The small molecule below binds the protein below.
Small molecule (SMILES): CC(=O)N[C@@H]1[C@@H](O)[C@H](O)[C@@H](CO)O[C@H]1O

Sequence of chain 1.A:
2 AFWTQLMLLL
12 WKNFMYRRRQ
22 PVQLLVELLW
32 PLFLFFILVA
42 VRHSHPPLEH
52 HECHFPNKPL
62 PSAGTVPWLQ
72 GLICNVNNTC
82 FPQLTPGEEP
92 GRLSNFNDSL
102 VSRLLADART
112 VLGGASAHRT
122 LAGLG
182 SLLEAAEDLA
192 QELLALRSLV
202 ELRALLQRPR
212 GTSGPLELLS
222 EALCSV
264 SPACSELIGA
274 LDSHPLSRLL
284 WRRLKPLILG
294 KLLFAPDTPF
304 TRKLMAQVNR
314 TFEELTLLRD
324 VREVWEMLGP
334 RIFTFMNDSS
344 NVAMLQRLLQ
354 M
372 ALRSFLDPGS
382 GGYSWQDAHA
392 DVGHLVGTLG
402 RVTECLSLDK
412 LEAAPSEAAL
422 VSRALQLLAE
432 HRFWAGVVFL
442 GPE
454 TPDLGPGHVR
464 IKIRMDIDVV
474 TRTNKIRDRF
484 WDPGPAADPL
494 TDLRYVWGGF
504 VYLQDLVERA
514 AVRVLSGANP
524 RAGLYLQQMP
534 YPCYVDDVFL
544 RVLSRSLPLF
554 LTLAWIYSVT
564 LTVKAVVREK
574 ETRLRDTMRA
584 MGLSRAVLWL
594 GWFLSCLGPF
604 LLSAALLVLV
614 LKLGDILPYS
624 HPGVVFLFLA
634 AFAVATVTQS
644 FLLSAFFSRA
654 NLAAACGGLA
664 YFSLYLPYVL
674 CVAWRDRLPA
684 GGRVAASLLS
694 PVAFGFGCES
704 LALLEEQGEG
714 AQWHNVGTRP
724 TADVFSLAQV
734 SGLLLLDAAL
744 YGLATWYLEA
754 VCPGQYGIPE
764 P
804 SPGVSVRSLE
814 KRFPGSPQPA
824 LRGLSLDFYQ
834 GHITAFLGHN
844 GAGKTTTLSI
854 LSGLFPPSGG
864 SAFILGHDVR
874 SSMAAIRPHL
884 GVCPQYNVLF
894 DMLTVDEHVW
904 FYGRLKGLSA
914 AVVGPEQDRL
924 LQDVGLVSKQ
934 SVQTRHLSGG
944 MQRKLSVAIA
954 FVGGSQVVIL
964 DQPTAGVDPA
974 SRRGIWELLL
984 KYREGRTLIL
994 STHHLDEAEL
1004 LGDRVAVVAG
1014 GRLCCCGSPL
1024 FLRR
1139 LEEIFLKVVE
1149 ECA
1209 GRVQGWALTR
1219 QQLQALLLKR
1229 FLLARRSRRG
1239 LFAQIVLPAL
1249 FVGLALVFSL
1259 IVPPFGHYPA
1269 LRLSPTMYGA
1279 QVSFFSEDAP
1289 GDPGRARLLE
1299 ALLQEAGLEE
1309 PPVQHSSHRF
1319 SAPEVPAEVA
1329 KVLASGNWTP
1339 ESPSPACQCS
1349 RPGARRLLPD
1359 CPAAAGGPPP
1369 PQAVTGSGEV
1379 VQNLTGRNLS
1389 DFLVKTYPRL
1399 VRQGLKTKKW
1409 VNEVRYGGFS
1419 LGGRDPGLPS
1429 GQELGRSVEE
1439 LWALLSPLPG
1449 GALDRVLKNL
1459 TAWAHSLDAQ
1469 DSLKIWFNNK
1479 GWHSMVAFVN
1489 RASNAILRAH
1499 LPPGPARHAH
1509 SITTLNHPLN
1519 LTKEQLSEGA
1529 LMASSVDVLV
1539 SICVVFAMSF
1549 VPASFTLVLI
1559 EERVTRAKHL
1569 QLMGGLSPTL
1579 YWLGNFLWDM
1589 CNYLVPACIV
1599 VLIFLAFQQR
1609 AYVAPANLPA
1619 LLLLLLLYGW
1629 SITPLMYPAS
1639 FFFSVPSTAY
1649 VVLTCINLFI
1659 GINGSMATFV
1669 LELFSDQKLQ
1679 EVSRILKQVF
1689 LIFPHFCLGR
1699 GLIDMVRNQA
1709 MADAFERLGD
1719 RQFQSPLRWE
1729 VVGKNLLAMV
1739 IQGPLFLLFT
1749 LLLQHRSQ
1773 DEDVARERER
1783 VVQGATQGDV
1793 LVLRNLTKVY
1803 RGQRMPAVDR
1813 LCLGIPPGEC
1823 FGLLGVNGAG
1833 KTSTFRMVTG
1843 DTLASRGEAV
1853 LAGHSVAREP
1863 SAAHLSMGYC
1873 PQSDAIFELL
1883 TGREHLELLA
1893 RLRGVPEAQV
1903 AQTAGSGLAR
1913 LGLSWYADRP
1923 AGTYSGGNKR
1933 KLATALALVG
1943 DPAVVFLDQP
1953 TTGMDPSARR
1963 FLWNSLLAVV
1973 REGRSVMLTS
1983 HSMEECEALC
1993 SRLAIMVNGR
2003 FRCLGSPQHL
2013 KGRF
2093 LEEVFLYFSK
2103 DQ

Binding-site contacts:
Ligand atom O4 contacts residue LEU279 of chain 1.A at 3.4 Å.
Ligand atom C1 contacts residue ASN78 of chain 1.A at 1.4 Å.
Ligand atom C8 contacts residue CYS75 of chain 1.A at 4.5 Å (hydrophobic).
Ligand atom O5 contacts residue ASN78 of chain 1.A at 2.4 Å (h-bond).
Ligand atom C3 contacts residue ASN78 of chain 1.A at 3.8 Å.
Ligand atom C4 contacts residue ASN78 of chain 1.A at 4.2 Å.
Ligand atom N2 contacts residue ASN78 of chain 1.A at 2.9 Å (h-bond).
Ligand atom C5 contacts residue ASN78 of chain 1.A at 3.7 Å.
Ligand atom O7 contacts residue ASN78 of chain 1.A at 3.8 Å.
Ligand atom C7 contacts residue ASN78 of chain 1.A at 3.5 Å.
Ligand atom C2 contacts residue ASN78 of chain 1.A at 2.5 Å.